Binding-site contacts:
Ligand atom N2 contacts residue GLN76 of chain 1.B at 4.4 Å.
Ligand atom C7 contacts residue ASN133 of chain 1.B at 3.0 Å.
Ligand atom N2 contacts residue ASN133 of chain 1.B at 2.9 Å (h-bond).
Ligand atom C2 contacts residue ASN133 of chain 1.B at 2.4 Å.
Ligand atom C4 contacts residue ASN133 of chain 1.B at 4.1 Å.
Ligand atom C3 contacts residue ASN133 of chain 1.B at 3.8 Å.
Ligand atom O7 contacts residue ASN133 of chain 1.B at 3.3 Å.
Ligand atom C1 contacts residue ASN133 of chain 1.B at 1.4 Å.
Ligand atom C8 contacts residue ASN133 of chain 1.B at 3.5 Å.
Ligand atom C8 contacts residue HIS132 of chain 1.B at 4.0 Å.
Ligand atom O5 contacts residue ASN133 of chain 1.B at 2.3 Å (h-bond).
Ligand atom C5 contacts residue ASN133 of chain 1.B at 3.6 Å.

Sequence of chain 1.B:
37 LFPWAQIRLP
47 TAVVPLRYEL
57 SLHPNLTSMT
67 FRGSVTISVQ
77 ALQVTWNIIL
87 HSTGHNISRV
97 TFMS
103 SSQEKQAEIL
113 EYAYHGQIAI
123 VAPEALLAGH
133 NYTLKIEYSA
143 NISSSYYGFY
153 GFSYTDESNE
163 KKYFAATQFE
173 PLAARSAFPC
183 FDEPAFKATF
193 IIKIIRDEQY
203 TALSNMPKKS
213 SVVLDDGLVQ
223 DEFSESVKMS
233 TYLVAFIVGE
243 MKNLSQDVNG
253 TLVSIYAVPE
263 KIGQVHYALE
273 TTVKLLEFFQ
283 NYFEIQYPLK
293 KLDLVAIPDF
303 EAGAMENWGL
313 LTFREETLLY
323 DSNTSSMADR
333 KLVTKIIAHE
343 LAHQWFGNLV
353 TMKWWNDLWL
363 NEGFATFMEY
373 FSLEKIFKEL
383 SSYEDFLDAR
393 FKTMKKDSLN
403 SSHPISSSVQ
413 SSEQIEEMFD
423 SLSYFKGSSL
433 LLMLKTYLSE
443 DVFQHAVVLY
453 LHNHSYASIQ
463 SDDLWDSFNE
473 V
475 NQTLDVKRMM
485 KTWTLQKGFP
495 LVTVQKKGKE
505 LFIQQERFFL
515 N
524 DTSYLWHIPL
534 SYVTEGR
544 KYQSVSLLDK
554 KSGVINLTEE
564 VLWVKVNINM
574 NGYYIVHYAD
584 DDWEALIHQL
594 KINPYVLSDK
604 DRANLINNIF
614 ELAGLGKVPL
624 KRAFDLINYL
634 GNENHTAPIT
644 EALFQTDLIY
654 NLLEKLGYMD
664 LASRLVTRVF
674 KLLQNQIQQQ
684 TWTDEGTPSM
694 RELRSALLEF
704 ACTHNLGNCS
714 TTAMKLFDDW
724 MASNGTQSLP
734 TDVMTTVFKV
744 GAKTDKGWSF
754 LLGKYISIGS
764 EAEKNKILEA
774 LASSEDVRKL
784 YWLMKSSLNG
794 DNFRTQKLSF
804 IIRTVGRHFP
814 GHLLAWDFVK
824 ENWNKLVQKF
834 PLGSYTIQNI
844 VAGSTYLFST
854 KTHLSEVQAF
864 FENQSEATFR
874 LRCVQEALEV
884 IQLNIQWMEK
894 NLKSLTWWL

The small molecule below binds the protein below.
Small molecule (SMILES): CC(=O)N[C@H]1[C@H](O[C@H]2[C@H](O)[C@@H](NC(C)=O)CO[C@@H]2CO)O[C@H](CO)[C@@H](O)[C@@H]1O